Sequence of chain 1.A:
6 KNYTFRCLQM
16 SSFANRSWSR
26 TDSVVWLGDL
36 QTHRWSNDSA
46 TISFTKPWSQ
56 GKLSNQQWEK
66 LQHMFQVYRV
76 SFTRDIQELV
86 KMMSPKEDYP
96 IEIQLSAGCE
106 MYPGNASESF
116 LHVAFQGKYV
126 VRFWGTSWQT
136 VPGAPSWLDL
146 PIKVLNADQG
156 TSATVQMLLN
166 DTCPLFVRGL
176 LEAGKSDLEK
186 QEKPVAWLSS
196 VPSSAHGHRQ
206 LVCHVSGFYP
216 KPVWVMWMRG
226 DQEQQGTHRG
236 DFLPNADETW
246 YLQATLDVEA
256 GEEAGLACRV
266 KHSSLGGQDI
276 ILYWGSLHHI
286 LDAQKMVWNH

A protein and the small-molecule ligand that binds it are described below.
Small molecule (SMILES): CC(=O)N[C@@H]1[C@@H](O)[C@H](O)[C@@H](CO)O[C@H]1O

Binding-site contacts:
Ligand atom C8 contacts residue ASN42 of chain 1.A at 3.5 Å.
Ligand atom C3 contacts residue SER24 of chain 1.A at 4.2 Å.
Ligand atom C7 contacts residue ARG25 of chain 1.A at 3.7 Å.
Ligand atom C4 contacts residue ASN42 of chain 1.A at 4.2 Å.
Ligand atom C7 contacts residue SER24 of chain 1.A at 3.7 Å.
Ligand atom O5 contacts residue ASN42 of chain 1.A at 2.4 Å (h-bond).
Ligand atom C7 contacts residue ASN42 of chain 1.A at 3.4 Å.
Ligand atom C2 contacts residue ASN42 of chain 1.A at 2.4 Å.
Ligand atom C8 contacts residue ARG25 of chain 1.A at 3.8 Å.
Ligand atom N2 contacts residue SER24 of chain 1.A at 3.0 Å (h-bond).
Ligand atom O7 contacts residue ASN42 of chain 1.A at 4.3 Å.
Ligand atom C3 contacts residue ASN42 of chain 1.A at 3.7 Å.
Ligand atom C1 contacts residue ASN42 of chain 1.A at 1.4 Å.
Ligand atom O7 contacts residue ARG25 of chain 1.A at 3.2 Å (salt-bridge).
Ligand atom O7 contacts residue SER24 of chain 1.A at 3.7 Å.
Ligand atom N2 contacts residue ARG25 of chain 1.A at 4.4 Å.
Ligand atom O7 contacts residue TRP23 of chain 1.A at 3.9 Å.
Ligand atom C5 contacts residue ASN42 of chain 1.A at 3.6 Å.
Ligand atom C2 contacts residue SER24 of chain 1.A at 3.9 Å.
Ligand atom N2 contacts residue ASN42 of chain 1.A at 2.9 Å (h-bond).
Ligand atom C1 contacts residue SER24 of chain 1.A at 3.9 Å.